Sequence of chain 1.A:
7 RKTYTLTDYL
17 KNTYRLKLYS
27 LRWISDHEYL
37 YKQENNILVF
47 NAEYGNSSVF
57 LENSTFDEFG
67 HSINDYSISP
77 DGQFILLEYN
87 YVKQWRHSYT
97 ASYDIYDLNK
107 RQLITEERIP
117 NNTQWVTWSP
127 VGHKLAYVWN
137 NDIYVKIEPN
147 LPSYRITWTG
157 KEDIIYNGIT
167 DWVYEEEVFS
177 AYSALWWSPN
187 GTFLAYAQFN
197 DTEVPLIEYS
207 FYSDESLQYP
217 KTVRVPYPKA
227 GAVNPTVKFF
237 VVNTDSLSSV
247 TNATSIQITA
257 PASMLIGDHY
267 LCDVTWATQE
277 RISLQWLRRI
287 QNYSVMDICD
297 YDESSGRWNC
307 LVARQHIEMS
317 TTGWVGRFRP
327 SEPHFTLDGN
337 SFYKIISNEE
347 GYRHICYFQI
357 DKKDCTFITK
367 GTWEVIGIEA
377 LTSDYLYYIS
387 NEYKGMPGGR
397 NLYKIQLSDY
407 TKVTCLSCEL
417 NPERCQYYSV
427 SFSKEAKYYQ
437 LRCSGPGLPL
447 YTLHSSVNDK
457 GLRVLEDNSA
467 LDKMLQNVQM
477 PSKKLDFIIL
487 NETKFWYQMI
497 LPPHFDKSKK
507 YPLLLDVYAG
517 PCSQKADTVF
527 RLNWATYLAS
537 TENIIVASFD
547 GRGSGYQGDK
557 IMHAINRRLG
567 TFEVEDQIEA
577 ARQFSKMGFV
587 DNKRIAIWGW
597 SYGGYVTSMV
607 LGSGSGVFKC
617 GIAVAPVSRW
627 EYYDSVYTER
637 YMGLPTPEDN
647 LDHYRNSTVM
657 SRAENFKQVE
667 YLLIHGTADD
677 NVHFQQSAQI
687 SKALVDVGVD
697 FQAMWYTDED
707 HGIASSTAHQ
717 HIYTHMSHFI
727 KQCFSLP

The small molecule below binds the protein below.
Small molecule (SMILES): CC(=O)N[C@@H]1[C@@H](O)[C@H](O)[C@@H](CO)O[C@H]1O

Binding-site contacts:
Ligand atom C1 contacts residue GLN275 of chain 1.A at 3.5 Å.
Ligand atom O5 contacts residue GLN275 of chain 1.A at 3.2 Å.
Ligand atom C3 contacts residue THR188 of chain 1.A at 3.6 Å.
Ligand atom O5 contacts residue THR188 of chain 1.A at 3.8 Å.
Ligand atom O3 contacts residue ASN186 of chain 1.A at 4.5 Å.
Ligand atom C5 contacts residue GLN275 of chain 1.A at 4.0 Å.
Ligand atom C5 contacts residue THR188 of chain 1.A at 3.8 Å.
Ligand atom C7 contacts residue ASN186 of chain 1.A at 3.4 Å.
Ligand atom C6 contacts residue GLN275 of chain 1.A at 3.6 Å.
Ligand atom O5 contacts residue ASN186 of chain 1.A at 2.7 Å (h-bond).
Ligand atom C1 contacts residue THR188 of chain 1.A at 3.2 Å.
Ligand atom C2 contacts residue THR188 of chain 1.A at 4.0 Å.
Ligand atom C4 contacts residue ASN186 of chain 1.A at 4.2 Å.
Ligand atom C8 contacts residue ASN186 of chain 1.A at 4.3 Å.
Ligand atom C1 contacts residue ASN186 of chain 1.A at 1.5 Å.
Ligand atom C5 contacts residue ASN186 of chain 1.A at 3.9 Å.
Ligand atom C2 contacts residue ASN186 of chain 1.A at 2.1 Å.
Ligand atom C4 contacts residue THR188 of chain 1.A at 4.2 Å.
Ligand atom O7 contacts residue ASN186 of chain 1.A at 4.0 Å.
Ligand atom O6 contacts residue GLU276 of chain 1.A at 2.5 Å (salt-bridge).
Ligand atom C6 contacts residue GLU276 of chain 1.A at 3.0 Å.
Ligand atom N2 contacts residue ASN186 of chain 1.A at 2.1 Å (h-bond).
Ligand atom C3 contacts residue ASN186 of chain 1.A at 3.4 Å.